Sequence of chain 1.A:
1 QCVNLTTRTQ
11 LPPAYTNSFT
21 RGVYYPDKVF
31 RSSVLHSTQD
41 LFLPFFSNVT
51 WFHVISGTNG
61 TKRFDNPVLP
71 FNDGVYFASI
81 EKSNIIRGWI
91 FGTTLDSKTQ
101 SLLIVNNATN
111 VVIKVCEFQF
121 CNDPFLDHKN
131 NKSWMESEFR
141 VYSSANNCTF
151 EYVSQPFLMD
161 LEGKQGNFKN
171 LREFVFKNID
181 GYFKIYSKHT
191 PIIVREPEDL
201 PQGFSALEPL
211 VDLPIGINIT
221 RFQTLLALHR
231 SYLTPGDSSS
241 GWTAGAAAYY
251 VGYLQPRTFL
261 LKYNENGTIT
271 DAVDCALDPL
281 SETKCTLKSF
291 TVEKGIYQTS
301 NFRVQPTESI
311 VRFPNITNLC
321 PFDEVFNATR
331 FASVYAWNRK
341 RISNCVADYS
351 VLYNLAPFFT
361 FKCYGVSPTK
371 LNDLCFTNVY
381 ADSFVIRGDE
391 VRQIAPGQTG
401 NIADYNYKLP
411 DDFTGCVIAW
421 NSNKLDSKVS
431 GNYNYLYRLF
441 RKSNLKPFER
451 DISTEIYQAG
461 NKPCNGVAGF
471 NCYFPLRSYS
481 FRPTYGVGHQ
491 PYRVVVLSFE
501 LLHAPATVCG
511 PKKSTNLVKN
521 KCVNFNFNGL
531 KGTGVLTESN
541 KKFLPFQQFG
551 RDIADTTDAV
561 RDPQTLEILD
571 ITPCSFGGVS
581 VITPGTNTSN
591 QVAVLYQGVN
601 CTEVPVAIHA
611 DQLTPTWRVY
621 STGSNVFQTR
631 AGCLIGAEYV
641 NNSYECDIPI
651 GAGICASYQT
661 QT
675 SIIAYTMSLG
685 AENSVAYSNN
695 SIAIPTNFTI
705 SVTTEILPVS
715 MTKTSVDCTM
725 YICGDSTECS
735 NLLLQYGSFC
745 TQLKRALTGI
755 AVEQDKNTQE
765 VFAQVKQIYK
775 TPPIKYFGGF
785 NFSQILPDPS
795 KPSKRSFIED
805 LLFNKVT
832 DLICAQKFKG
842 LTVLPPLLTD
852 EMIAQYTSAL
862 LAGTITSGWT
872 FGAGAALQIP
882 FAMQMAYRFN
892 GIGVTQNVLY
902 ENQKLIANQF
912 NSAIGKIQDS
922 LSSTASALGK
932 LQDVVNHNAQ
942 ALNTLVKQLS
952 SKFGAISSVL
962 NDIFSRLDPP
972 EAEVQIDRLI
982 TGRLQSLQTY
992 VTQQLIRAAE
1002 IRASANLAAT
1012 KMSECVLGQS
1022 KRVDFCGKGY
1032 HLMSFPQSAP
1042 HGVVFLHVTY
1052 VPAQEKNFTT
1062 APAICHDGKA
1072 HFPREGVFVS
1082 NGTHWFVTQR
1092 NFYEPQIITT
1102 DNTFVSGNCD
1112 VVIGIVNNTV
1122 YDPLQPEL

Binding-site contacts:
Ligand atom C3 contacts residue ASN110 of chain 1.A at 3.5 Å.
Ligand atom O5 contacts residue ASN110 of chain 1.A at 3.7 Å.
Ligand atom O7 contacts residue THR109 of chain 1.A at 3.0 Å (h-bond).
Ligand atom C7 contacts residue ASN110 of chain 1.A at 4.0 Å.
Ligand atom C7 contacts residue ASN107 of chain 1.A at 3.5 Å.
Ligand atom C3 contacts residue ASN107 of chain 1.A at 3.8 Å.
Ligand atom C7 contacts residue THR109 of chain 1.A at 3.9 Å.
Ligand atom C2 contacts residue ASN110 of chain 1.A at 4.0 Å.
Ligand atom C6 contacts residue VAL112 of chain 1.A at 3.7 Å (hydrophobic).
Ligand atom O5 contacts residue VAL112 of chain 1.A at 4.5 Å.
Ligand atom N2 contacts residue ASN110 of chain 1.A at 4.5 Å.
Ligand atom C5 contacts residue ASN107 of chain 1.A at 3.7 Å.
Ligand atom C8 contacts residue ALA108 of chain 1.A at 3.7 Å (hydrophobic).
Ligand atom O5 contacts residue ASN107 of chain 1.A at 2.4 Å (h-bond).
Ligand atom O7 contacts residue ASN110 of chain 1.A at 2.9 Å (h-bond).
Ligand atom C6 contacts residue ASN110 of chain 1.A at 4.3 Å.
Ligand atom C1 contacts residue ASN107 of chain 1.A at 1.4 Å.
Ligand atom C5 contacts residue ASN110 of chain 1.A at 3.3 Å.
Ligand atom C8 contacts residue THR109 of chain 1.A at 4.1 Å.
Ligand atom C2 contacts residue ASN107 of chain 1.A at 2.4 Å.
Ligand atom O4 contacts residue ASN110 of chain 1.A at 4.0 Å.
Ligand atom N2 contacts residue ASN107 of chain 1.A at 2.9 Å (h-bond).
Ligand atom C4 contacts residue ASN107 of chain 1.A at 4.2 Å.
Ligand atom C1 contacts residue ASN110 of chain 1.A at 3.5 Å.
Ligand atom C7 contacts residue ALA108 of chain 1.A at 4.5 Å (hydrophobic).
Ligand atom O7 contacts residue ASN107 of chain 1.A at 3.7 Å.
Ligand atom C4 contacts residue ASN110 of chain 1.A at 3.8 Å.
Ligand atom C6 contacts residue SER154 of chain 1.A at 4.3 Å.

This protein binds this small molecule.
Small molecule (SMILES): CC(=O)N[C@@H]1[C@@H](O)[C@H](O)[C@@H](CO)O[C@H]1O